The protein below binds the small molecule below.
Small molecule (SMILES): CC(=O)N[C@@H]1[C@@H](O)[C@H](O)[C@@H](CO)O[C@H]1O

Binding-site contacts:
Ligand atom O7 contacts residue ASN343 of chain 1.G at 3.4 Å (h-bond).
Ligand atom C3 contacts residue ASN343 of chain 1.G at 3.9 Å.
Ligand atom O6 contacts residue SER373 of chain 1.G at 3.0 Å (h-bond).
Ligand atom C7 contacts residue ASN343 of chain 1.G at 3.3 Å.
Ligand atom C1 contacts residue ASN343 of chain 1.G at 1.5 Å.
Ligand atom C8 contacts residue GLY339 of chain 1.G at 3.6 Å.
Ligand atom C4 contacts residue ASN343 of chain 1.G at 4.4 Å.
Ligand atom C8 contacts residue ASN343 of chain 1.G at 4.2 Å.
Ligand atom C6 contacts residue SER373 of chain 1.G at 4.1 Å.
Ligand atom C5 contacts residue ASN343 of chain 1.G at 3.9 Å.
Ligand atom O5 contacts residue ASN343 of chain 1.G at 2.5 Å (h-bond).
Ligand atom C2 contacts residue ASN343 of chain 1.G at 2.5 Å.
Ligand atom N2 contacts residue ASN343 of chain 1.G at 2.9 Å (h-bond).

Sequence of chain 1.G:
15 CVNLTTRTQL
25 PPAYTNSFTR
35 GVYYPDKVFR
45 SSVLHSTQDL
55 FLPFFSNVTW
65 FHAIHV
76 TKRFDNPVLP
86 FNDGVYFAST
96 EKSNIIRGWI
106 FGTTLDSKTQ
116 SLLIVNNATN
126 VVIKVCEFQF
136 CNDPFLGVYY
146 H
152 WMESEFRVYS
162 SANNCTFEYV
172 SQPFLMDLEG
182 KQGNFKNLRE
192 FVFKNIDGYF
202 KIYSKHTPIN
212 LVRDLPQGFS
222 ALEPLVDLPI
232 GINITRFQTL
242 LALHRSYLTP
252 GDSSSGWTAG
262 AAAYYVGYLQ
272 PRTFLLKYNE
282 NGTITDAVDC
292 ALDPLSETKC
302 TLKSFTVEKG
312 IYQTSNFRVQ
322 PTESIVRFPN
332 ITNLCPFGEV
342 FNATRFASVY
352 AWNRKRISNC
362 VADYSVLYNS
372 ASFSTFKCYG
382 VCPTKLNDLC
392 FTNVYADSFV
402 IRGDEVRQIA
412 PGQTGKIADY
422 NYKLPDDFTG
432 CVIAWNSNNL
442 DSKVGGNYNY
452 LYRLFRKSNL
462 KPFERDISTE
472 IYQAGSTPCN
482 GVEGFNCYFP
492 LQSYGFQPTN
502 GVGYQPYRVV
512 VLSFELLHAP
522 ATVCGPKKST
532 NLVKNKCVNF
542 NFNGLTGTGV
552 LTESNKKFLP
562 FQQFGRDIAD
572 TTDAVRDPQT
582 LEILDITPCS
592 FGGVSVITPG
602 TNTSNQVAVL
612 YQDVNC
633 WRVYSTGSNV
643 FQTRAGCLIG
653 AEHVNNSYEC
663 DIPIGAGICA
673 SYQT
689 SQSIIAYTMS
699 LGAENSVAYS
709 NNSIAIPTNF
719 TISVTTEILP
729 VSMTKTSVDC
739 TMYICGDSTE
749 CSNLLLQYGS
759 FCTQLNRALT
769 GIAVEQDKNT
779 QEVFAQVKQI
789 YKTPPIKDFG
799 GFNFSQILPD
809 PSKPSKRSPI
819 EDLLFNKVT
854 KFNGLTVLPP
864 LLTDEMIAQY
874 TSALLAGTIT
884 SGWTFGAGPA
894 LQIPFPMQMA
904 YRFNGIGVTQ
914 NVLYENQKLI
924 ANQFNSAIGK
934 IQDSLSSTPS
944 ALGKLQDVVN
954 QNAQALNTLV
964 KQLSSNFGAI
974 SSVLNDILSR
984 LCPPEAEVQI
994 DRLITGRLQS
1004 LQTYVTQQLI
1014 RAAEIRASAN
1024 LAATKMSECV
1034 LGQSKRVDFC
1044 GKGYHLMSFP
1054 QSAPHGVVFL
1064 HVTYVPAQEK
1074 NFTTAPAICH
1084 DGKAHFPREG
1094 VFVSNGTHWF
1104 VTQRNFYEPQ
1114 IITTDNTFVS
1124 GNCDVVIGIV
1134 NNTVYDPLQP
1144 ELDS